A protein and the small-molecule ligand that binds it are described below.
Small molecule (SMILES): Nc1ncnc2c1ncn2[C@H]1C[C@H](O)[C@@H](COP(=O)(O)O)O1

Sequence of chain 1.GA:
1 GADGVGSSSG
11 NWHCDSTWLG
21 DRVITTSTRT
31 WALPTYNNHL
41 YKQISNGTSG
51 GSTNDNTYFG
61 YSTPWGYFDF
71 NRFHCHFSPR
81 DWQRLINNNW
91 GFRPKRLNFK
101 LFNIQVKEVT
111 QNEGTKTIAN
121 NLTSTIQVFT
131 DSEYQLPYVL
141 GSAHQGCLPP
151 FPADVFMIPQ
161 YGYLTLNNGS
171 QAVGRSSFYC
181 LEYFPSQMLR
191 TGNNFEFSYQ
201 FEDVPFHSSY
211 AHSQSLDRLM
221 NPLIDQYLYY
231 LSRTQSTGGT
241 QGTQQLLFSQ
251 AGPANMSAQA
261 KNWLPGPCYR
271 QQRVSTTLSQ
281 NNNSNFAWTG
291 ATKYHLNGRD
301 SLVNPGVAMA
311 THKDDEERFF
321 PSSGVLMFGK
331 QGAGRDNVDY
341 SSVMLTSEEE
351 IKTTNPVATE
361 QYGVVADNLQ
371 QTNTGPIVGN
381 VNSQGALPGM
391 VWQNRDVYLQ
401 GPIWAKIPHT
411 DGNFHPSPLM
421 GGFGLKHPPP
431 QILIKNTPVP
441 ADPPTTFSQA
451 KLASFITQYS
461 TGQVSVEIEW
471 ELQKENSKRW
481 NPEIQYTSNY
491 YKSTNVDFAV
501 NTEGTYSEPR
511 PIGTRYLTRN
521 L

Sequence of chain 1.HA:
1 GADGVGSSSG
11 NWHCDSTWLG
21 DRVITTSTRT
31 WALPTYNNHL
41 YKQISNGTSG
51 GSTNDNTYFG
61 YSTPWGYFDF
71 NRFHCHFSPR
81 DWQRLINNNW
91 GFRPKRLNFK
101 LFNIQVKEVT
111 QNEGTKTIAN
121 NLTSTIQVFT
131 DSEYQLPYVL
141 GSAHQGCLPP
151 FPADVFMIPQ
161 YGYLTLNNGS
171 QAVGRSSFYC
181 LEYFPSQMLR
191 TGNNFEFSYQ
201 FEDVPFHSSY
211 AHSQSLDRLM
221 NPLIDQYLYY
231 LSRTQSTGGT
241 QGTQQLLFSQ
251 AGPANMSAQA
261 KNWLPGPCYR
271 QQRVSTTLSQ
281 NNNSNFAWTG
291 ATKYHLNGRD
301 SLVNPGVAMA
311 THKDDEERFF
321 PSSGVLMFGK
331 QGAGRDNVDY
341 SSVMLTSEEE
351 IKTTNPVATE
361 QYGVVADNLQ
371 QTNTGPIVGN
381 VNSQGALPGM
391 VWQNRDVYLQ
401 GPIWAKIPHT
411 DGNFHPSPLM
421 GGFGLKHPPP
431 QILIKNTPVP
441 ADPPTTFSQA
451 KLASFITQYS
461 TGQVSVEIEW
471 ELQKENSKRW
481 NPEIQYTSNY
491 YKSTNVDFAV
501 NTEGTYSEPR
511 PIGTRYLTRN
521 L

Binding-site contacts:
Ligand atom P contacts residue DC1 of chain 1.WD at 1.6 Å.
Ligand atom C6 contacts residue PRO416 of chain 1.HA at 2.9 Å (hydrophobic).
Ligand atom OP1 contacts residue DC1 of chain 1.WD at 2.5 Å (h-bond).
Ligand atom C2 contacts residue GLY424 of chain 1.HA at 4.1 Å.
Ligand atom N9 contacts residue PRO416 of chain 1.HA at 4.3 Å.
Ligand atom OP2 contacts residue ASP411 of chain 1.GA at 4.2 Å.
Ligand atom C2 contacts residue PRO205 of chain 1.HA at 4.0 Å (hydrophobic).
Ligand atom C5 contacts residue HIS415 of chain 1.HA at 4.3 Å.
Ligand atom C8 contacts residue PRO416 of chain 1.HA at 4.5 Å (hydrophobic).
Ligand atom N6 contacts residue ASN394 of chain 1.HA at 4.3 Å.
Ligand atom C5 contacts residue PRO205 of chain 1.HA at 4.2 Å (hydrophobic).
Ligand atom O5' contacts residue DC1 of chain 1.WD at 2.5 Å (h-bond).
Ligand atom N6 contacts residue SER417 of chain 1.HA at 3.5 Å.
Ligand atom N3 contacts residue PRO205 of chain 1.HA at 4.4 Å.
Ligand atom C4 contacts residue PRO416 of chain 1.HA at 4.0 Å (hydrophobic).
Ligand atom C5 contacts residue PRO416 of chain 1.HA at 3.2 Å (hydrophobic).
Ligand atom C2' contacts residue PRO416 of chain 1.HA at 4.5 Å (hydrophobic).
Ligand atom N1 contacts residue PRO205 of chain 1.HA at 4.0 Å.
Ligand atom N7 contacts residue HIS415 of chain 1.HA at 3.0 Å (h-bond).
Ligand atom C6 contacts residue PRO205 of chain 1.HA at 3.9 Å (hydrophobic).
Ligand atom OP2 contacts residue DC1 of chain 1.WD at 2.5 Å (h-bond).
Ligand atom N6 contacts residue PRO205 of chain 1.HA at 4.2 Å.
Ligand atom N7 contacts residue PRO416 of chain 1.HA at 3.7 Å.
Ligand atom C5' contacts residue DC1 of chain 1.WD at 3.8 Å.
Ligand atom C8 contacts residue HIS415 of chain 1.HA at 3.3 Å.
Ligand atom N1 contacts residue PRO416 of chain 1.HA at 3.4 Å (h-bond).
Ligand atom N3 contacts residue PRO416 of chain 1.HA at 4.1 Å.
Ligand atom N1 contacts residue GLY424 of chain 1.HA at 3.9 Å.
Ligand atom C2 contacts residue PRO416 of chain 1.HA at 4.2 Å (hydrophobic).
Ligand atom N6 contacts residue PRO416 of chain 1.HA at 2.8 Å (h-bond).
Ligand atom O4' contacts residue DC1 of chain 1.WD at 4.2 Å.